Sequence of chain 2.B:
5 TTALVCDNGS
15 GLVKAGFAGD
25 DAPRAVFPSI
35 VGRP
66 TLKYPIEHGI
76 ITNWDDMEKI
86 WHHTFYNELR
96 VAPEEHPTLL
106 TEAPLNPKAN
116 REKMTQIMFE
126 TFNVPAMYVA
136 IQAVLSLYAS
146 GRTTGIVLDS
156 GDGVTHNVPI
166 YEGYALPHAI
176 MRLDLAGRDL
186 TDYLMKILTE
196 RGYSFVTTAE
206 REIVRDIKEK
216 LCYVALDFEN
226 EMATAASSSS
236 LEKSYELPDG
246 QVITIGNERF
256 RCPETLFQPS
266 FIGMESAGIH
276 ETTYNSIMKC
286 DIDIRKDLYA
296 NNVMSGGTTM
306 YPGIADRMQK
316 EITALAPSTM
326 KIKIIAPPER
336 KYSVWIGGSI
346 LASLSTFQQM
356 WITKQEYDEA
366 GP

This small molecule binds to this protein.
Small molecule (SMILES): C/C1=C/C(=O)O[C@@H]2C[C@@H](CC[C@H](C)/C=C\C=C\CC1)O[C@@](O)([C@@H]1CSC(=O)N1)C2

Binding-site contacts:
Ligand atom C16 contacts residue ASP157 of chain 2.B at 3.2 Å.
Ligand atom C11 contacts residue TYR69 of chain 2.B at 3.4 Å (hydrophobic).
Ligand atom O5 contacts residue ARG210 of chain 2.B at 3.7 Å.
Ligand atom O3 contacts residue GLU207 of chain 2.B at 3.8 Å.
Ligand atom C18 contacts residue ASP157 of chain 2.B at 3.5 Å.
Ligand atom C13 contacts residue TYR69 of chain 2.B at 3.6 Å (hydrophobic).
Ligand atom C17 contacts residue TYR69 of chain 2.B at 3.7 Å (hydrophobic).
Ligand atom O1 contacts residue LEU16 of chain 2.B at 3.7 Å.
Ligand atom C20 contacts residue ARG183 of chain 2.B at 3.7 Å.
Ligand atom C14 contacts residue GLY15 of chain 2.B at 3.6 Å.
Ligand atom C2 contacts residue ARG210 of chain 2.B at 3.5 Å.
Ligand atom N1 contacts residue ASP157 of chain 2.B at 2.9 Å (salt-bridge).
Ligand atom C3 contacts residue ARG210 of chain 2.B at 3.3 Å.
Ligand atom C12 contacts residue TYR69 of chain 2.B at 3.4 Å (hydrophobic).
Ligand atom C21 contacts residue ARG210 of chain 2.B at 3.5 Å.
Ligand atom C1 contacts residue ARG210 of chain 2.B at 3.8 Å.
Ligand atom O5 contacts residue THR186 of chain 2.B at 2.7 Å (h-bond).
Ligand atom C10 contacts residue GLU207 of chain 2.B at 3.4 Å.
Ligand atom C22 contacts residue GLU207 of chain 2.B at 3.4 Å.
Ligand atom O5 contacts residue ARG183 of chain 2.B at 3.5 Å.
Ligand atom C1 contacts residue LEU16 of chain 2.B at 3.8 Å (hydrophobic).
Ligand atom O5 contacts residue LYS213 of chain 2.B at 3.4 Å (salt-bridge).
Ligand atom C11 contacts residue GLU207 of chain 2.B at 3.8 Å.
Ligand atom C18 contacts residue TYR69 of chain 2.B at 3.5 Å (hydrophobic).
Ligand atom O4 contacts residue ARG210 of chain 2.B at 3.1 Å (salt-bridge).
Ligand atom N1 contacts residue ARG183 of chain 2.B at 3.5 Å.
Ligand atom O3 contacts residue TYR69 of chain 2.B at 2.7 Å (h-bond).
Ligand atom C19 contacts residue ARG206 of chain 2.B at 3.6 Å.
Ligand atom O4 contacts residue GLU207 of chain 2.B at 2.9 Å (salt-bridge).
Ligand atom C20 contacts residue THR186 of chain 2.B at 3.6 Å.
Ligand atom C4 contacts residue ARG210 of chain 2.B at 3.1 Å.
Ligand atom O2 contacts residue ARG210 of chain 2.B at 3.8 Å.
Ligand atom O5 contacts residue ASP157 of chain 2.B at 3.2 Å (salt-bridge).
Ligand atom C19 contacts residue TYR69 of chain 2.B at 3.6 Å (hydrophobic).
Ligand atom O5 contacts residue GLY182 of chain 2.B at 3.6 Å.
Ligand atom C19 contacts residue ARG183 of chain 2.B at 3.8 Å.
Ligand atom C19 contacts residue GLU207 of chain 2.B at 3.7 Å.
Ligand atom C12 contacts residue ILE34 of chain 2.B at 3.7 Å (hydrophobic).
Ligand atom C20 contacts residue ASP157 of chain 2.B at 3.4 Å.
Ligand atom O5 contacts residue ATP1 of chain 2.G at 3.8 Å.